Sequence of chain 1.D:
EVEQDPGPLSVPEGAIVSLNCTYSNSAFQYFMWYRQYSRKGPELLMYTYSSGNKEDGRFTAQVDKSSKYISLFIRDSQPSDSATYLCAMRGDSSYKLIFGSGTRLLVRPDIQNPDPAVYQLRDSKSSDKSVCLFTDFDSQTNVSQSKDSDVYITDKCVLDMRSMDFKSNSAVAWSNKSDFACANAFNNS

Sequence of chain 1.A:
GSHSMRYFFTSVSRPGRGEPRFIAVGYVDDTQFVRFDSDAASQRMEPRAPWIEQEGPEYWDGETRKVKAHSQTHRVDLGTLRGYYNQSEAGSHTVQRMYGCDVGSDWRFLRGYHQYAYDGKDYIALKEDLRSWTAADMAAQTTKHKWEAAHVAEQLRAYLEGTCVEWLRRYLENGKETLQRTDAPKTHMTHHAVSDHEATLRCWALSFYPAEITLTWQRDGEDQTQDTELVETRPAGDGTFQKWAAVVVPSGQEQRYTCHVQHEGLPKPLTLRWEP

Binding-site contacts:
Ligand atom NH1 contacts residue ASP93 of chain 1.D at 3.4 Å (salt-bridge).
Ligand atom N contacts residue TYR99 of chain 1.A at 3.0 Å (h-bond).
Ligand atom O contacts residue ASP93 of chain 1.D at 3.3 Å (salt-bridge).
Ligand atom O contacts residue LYS146 of chain 1.A at 2.7 Å (salt-bridge).
Ligand atom O contacts residue TRP96 of chain 1.E at 2.9 Å (h-bond).
Ligand atom CG contacts residue GLU63 of chain 1.A at 3.3 Å.
Ligand atom OXT contacts residue TYR84 of chain 1.A at 2.8 Å (h-bond).
Ligand atom O contacts residue THR73 of chain 1.A at 3.1 Å (h-bond).
Ligand atom CG contacts residue LYS66 of chain 1.A at 3.4 Å.
Ligand atom CA contacts residue ASP93 of chain 1.D at 3.3 Å.
Ligand atom OXT contacts residue THR143 of chain 1.A at 2.6 Å (h-bond).
Ligand atom CA contacts residue ASP93 of chain 1.D at 3.1 Å.
Ligand atom O contacts residue LYS66 of chain 1.A at 2.6 Å (salt-bridge).
Ligand atom N contacts residue TYR171 of chain 1.A at 2.8 Å (h-bond).
Ligand atom O contacts residue TYR159 of chain 1.A at 2.6 Å (h-bond).
Ligand atom C contacts residue ASP93 of chain 1.D at 2.9 Å.
Ligand atom CB contacts residue ASP77 of chain 1.A at 3.3 Å.
Ligand atom OE1 contacts residue VAL67 of chain 1.A at 3.3 Å.
Ligand atom C contacts residue TYR159 of chain 1.A at 3.5 Å (hydrophobic).
Ligand atom NE2 contacts residue GLU63 of chain 1.A at 2.9 Å (salt-bridge).
Ligand atom N contacts residue GLU63 of chain 1.A at 2.9 Å (salt-bridge).
Ligand atom N contacts residue TYR7 of chain 1.A at 3.1 Å (h-bond).
Ligand atom OD1 contacts residue TYR96 of chain 1.D at 2.7 Å (h-bond).
Ligand atom OD1 contacts residue TRP96 of chain 1.E at 2.8 Å (h-bond).
Ligand atom CA contacts residue TYR159 of chain 1.A at 3.4 Å (hydrophobic).
Ligand atom C contacts residue LYS66 of chain 1.A at 3.4 Å.
Ligand atom O contacts residue GOL1 of chain 1.AA at 3.4 Å (h-bond).
Ligand atom N contacts residue ASP93 of chain 1.D at 3.1 Å (salt-bridge).
Ligand atom N contacts residue EDO1 of chain 1.Q at 2.9 Å (h-bond).
Ligand atom O contacts residue EDO1 of chain 1.Q at 2.8 Å (h-bond).
Ligand atom CB contacts residue TYR99 of chain 1.A at 3.5 Å (hydrophobic).
Ligand atom OD2 contacts residue TYR30 of chain 1.E at 2.4 Å (h-bond).
Ligand atom N contacts residue TYR159 of chain 1.A at 3.1 Å.
Ligand atom CB contacts residue ARG97 of chain 1.A at 3.5 Å.
Ligand atom CD contacts residue THR163 of chain 1.A at 3.4 Å.
Ligand atom N contacts residue ASP77 of chain 1.A at 3.0 Å (salt-bridge).
Ligand atom N contacts residue LYS66 of chain 1.A at 3.3 Å (salt-bridge).
Ligand atom CG contacts residue TYR30 of chain 1.E at 3.3 Å (hydrophobic).
Ligand atom O contacts residue TRP147 of chain 1.A at 3.0 Å (h-bond).
Ligand atom CG2 contacts residue TYR116 of chain 1.A at 3.4 Å (hydrophobic).

A small-molecule ligand and the protein it binds are described below.
Small molecule (SMILES): CC(C)[C@H](NC(=O)[C@H](C)NC(=O)[C@H](C)NC(=O)[C@@H]1CCCN1C(=O)[C@H](CC(=O)O)NC(=O)[C@@H]1CCCN1C(=O)CNC(=O)[C@H](CC1=CN=C2CC=CC=C12)NC(=O)[C@H](CCC(N)=O)NC(=O)[C@@H](N)CCCN=C(N)N)C(=O)O

Sequence of chain 1.E:
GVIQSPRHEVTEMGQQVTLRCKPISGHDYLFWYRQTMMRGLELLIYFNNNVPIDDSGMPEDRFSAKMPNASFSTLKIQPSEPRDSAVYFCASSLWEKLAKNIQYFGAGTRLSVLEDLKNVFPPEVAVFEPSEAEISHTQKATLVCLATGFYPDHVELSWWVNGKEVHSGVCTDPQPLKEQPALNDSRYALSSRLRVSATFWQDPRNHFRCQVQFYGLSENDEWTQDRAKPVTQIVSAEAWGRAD